A protein and the small-molecule ligand that binds it are described below.
Small molecule (SMILES): CN(C)C(=O)Nc1ccc(Cl)c(Cl)c1

Binding-site contacts:
Ligand atom C2 contacts residue HIS295 of chain 1.B at 4.3 Å.
Ligand atom CL6 contacts residue TRP296 of chain 1.B at 4.0 Å.
Ligand atom CL4 contacts residue MET190 of chain 1.B at 3.6 Å.
Ligand atom O12 contacts residue GLN155 of chain 1.B at 4.2 Å.
Ligand atom C5 contacts residue TRP296 of chain 1.B at 4.2 Å (hydrophobic).
Ligand atom CL4 contacts residue VAL269 of chain 1.B at 3.6 Å.
Ligand atom N9 contacts residue TYR154 of chain 1.B at 4.0 Å.
Ligand atom O12 contacts residue TYR237 of chain 1.B at 3.3 Å.
Ligand atom C5 contacts residue TYR237 of chain 1.B at 3.8 Å (hydrophobic).
Ligand atom C13 contacts residue ASP106 of chain 1.B at 3.4 Å.
Ligand atom N11 contacts residue ASP106 of chain 1.B at 4.1 Å.
Ligand atom C7 contacts residue TYR154 of chain 1.B at 4.0 Å (hydrophobic).
Ligand atom C8 contacts residue ASP106 of chain 1.B at 3.2 Å.
Ligand atom C10 contacts residue TYR237 of chain 1.B at 3.7 Å (hydrophobic).
Ligand atom C13 contacts residue TRP107 of chain 1.B at 4.2 Å (hydrophobic).
Ligand atom O12 contacts residue TYR154 of chain 1.B at 2.9 Å (h-bond).
Ligand atom C8 contacts residue HIS295 of chain 1.B at 3.6 Å.
Ligand atom C8 contacts residue PHE38 of chain 1.B at 3.5 Å (hydrophobic).
Ligand atom C3 contacts residue VAL269 of chain 1.B at 4.0 Å (hydrophobic).
Ligand atom C3 contacts residue TYR237 of chain 1.B at 4.1 Å (hydrophobic).
Ligand atom C10 contacts residue ASP106 of chain 1.B at 3.8 Å.
Ligand atom C13 contacts residue LEU270 of chain 1.B at 3.9 Å (hydrophobic).
Ligand atom C14 contacts residue TRP107 of chain 1.B at 3.8 Å (hydrophobic).
Ligand atom O12 contacts residue TRP107 of chain 1.B at 4.2 Å.
Ligand atom C7 contacts residue HIS295 of chain 1.B at 4.0 Å.
Ligand atom N9 contacts residue TYR237 of chain 1.B at 3.7 Å.
Ligand atom N9 contacts residue ASP106 of chain 1.B at 2.7 Å (salt-bridge).
Ligand atom C5 contacts residue HIS295 of chain 1.B at 3.8 Å.
Ligand atom C10 contacts residue TRP107 of chain 1.B at 4.0 Å (hydrophobic).
Ligand atom C7 contacts residue TYR237 of chain 1.B at 3.4 Å (hydrophobic).
Ligand atom N11 contacts residue TRP107 of chain 1.B at 3.7 Å.
Ligand atom N9 contacts residue HIS295 of chain 1.B at 4.2 Å.
Ligand atom C10 contacts residue TYR154 of chain 1.B at 3.6 Å (hydrophobic).
Ligand atom C3 contacts residue TYR154 of chain 1.B at 3.2 Å (hydrophobic).
Ligand atom C8 contacts residue TYR237 of chain 1.B at 3.2 Å (hydrophobic).
Ligand atom C5 contacts residue PHE38 of chain 1.B at 3.2 Å (hydrophobic).
Ligand atom C7 contacts residue ASP106 of chain 1.B at 3.2 Å.
Ligand atom C1 contacts residue TYR154 of chain 1.B at 3.8 Å (hydrophobic).
Ligand atom CL6 contacts residue LEU179 of chain 1.B at 3.5 Å.
Ligand atom CL4 contacts residue TYR154 of chain 1.B at 3.7 Å.

Sequence of chain 1.B:
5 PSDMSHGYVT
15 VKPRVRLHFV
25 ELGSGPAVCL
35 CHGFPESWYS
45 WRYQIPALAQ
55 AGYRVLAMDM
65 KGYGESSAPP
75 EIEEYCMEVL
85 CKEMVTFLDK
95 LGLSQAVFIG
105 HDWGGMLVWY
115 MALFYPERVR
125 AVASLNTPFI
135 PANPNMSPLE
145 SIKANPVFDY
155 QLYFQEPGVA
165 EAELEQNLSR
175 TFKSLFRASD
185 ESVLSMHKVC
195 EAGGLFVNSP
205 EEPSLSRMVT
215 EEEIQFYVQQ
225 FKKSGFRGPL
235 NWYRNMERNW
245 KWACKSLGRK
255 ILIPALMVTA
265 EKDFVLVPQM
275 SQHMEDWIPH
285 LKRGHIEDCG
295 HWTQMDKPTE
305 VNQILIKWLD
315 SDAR